A small-molecule ligand and the protein it binds are described below.
Small molecule (SMILES): CC(C)[C@H](NC(=O)[C@H](C)NC(=O)OCc1ccccc1)C(=O)N[C@@H](Cc1ccccc1)[C@@H](O)[C@H](O)[C@H](Cc1ccccc1)NC(=O)[C@@H](NC(=O)[C@H](C)NC(=O)OCc1ccccc1)C(C)C

Sequence of chain 2.A:
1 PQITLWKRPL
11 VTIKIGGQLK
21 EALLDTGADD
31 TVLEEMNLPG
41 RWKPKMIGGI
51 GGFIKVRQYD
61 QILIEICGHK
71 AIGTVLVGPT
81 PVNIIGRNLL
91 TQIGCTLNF

Sequence of chain 1.A:
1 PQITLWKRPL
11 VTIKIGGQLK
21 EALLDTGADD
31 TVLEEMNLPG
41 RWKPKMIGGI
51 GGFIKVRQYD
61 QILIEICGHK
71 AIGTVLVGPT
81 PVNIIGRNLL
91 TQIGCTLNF

Binding-site contacts:
Ligand atom O8 contacts residue ILE47 of chain 1.A at 3.2 Å.
Ligand atom C7 contacts residue GLY49 of chain 1.A at 3.8 Å.
Ligand atom C7 contacts residue PRO81 of chain 2.A at 3.1 Å (hydrophobic).
Ligand atom O2 contacts residue GLY48 of chain 1.A at 3.7 Å.
Ligand atom C8 contacts residue ILE50 of chain 1.A at 3.2 Å (hydrophobic).
Ligand atom N2 contacts residue GLY48 of chain 1.A at 2.8 Å (h-bond).
Ligand atom C13 contacts residue MET46 of chain 1.A at 3.6 Å (hydrophobic).
Ligand atom C18 contacts residue ASP29 of chain 1.A at 3.7 Å.
Ligand atom CG1 contacts residue ALA28 of chain 1.A at 3.8 Å (hydrophobic).
Ligand atom O8 contacts residue GLY48 of chain 1.A at 2.7 Å (h-bond).
Ligand atom O1 contacts residue ASP25 of chain 2.A at 2.9 Å (salt-bridge).
Ligand atom C2 contacts residue ASP25 of chain 2.A at 3.1 Å.
Ligand atom O1 contacts residue GLY27 of chain 1.A at 2.8 Å (h-bond).
Ligand atom C3 contacts residue ILE84 of chain 2.A at 3.8 Å (hydrophobic).
Ligand atom O1 contacts residue 3TL1 of chain 2.B at 2.9 Å.
Ligand atom O4 contacts residue ASP29 of chain 1.A at 2.8 Å (salt-bridge).
Ligand atom N1 contacts residue GLY27 of chain 1.A at 3.2 Å (h-bond).
Ligand atom O2 contacts residue GLY49 of chain 1.A at 3.1 Å.
Ligand atom C2 contacts residue 3TL1 of chain 2.B at 2.2 Å.
Ligand atom O1 contacts residue ALA28 of chain 1.A at 3.8 Å.
Ligand atom C31 contacts residue GLY48 of chain 1.A at 3.9 Å.
Ligand atom C8 contacts residue GLY49 of chain 1.A at 3.2 Å.
Ligand atom O4 contacts residue ALA28 of chain 1.A at 3.6 Å.
Ligand atom C2 contacts residue GLY27 of chain 1.A at 3.7 Å.
Ligand atom C20 contacts residue ASP29 of chain 1.A at 3.5 Å.
Ligand atom O9 contacts residue ASP29 of chain 1.A at 3.7 Å.
Ligand atom C19 contacts residue GLY48 of chain 1.A at 3.5 Å.
Ligand atom N4 contacts residue ASP29 of chain 1.A at 3.0 Å (salt-bridge).
Ligand atom CG1 contacts residue ILE84 of chain 1.A at 3.4 Å (hydrophobic).
Ligand atom C9 contacts residue GLY49 of chain 1.A at 3.7 Å.
Ligand atom O4 contacts residue GLY27 of chain 1.A at 3.6 Å.
Ligand atom C5 contacts residue VAL82 of chain 2.A at 3.9 Å (hydrophobic).
Ligand atom C1 contacts residue 3TL1 of chain 2.B at 3.1 Å.
Ligand atom C18 contacts residue GLY48 of chain 1.A at 3.1 Å.
Ligand atom C10 contacts residue GLY48 of chain 1.A at 3.8 Å.
Ligand atom N1 contacts residue 3TL1 of chain 2.B at 3.5 Å.
Ligand atom C6 contacts residue VAL82 of chain 2.A at 3.8 Å (hydrophobic).
Ligand atom C9 contacts residue ILE50 of chain 1.A at 3.4 Å (hydrophobic).
Ligand atom C8 contacts residue PRO81 of chain 2.A at 3.7 Å (hydrophobic).
Ligand atom O1 contacts residue ASP25 of chain 1.A at 3.5 Å (salt-bridge).